The protein below binds the small molecule below.
Small molecule (SMILES): CC(=O)N[C@@H]1[C@@H](O)[C@H](O)[C@@H](CO)O[C@H]1O

Binding-site contacts:
Ligand atom O7 contacts residue ASN19 of chain 1.B at 3.8 Å.
Ligand atom C5 contacts residue ASN19 of chain 1.B at 3.6 Å.
Ligand atom N2 contacts residue GLU22 of chain 1.B at 4.2 Å.
Ligand atom C5 contacts residue GLU22 of chain 1.B at 4.4 Å.
Ligand atom C4 contacts residue ASN19 of chain 1.B at 4.2 Å.
Ligand atom C1 contacts residue ASN19 of chain 1.B at 1.4 Å.
Ligand atom O5 contacts residue GLU22 of chain 1.B at 3.2 Å (salt-bridge).
Ligand atom O5 contacts residue ASN19 of chain 1.B at 2.3 Å (h-bond).
Ligand atom C2 contacts residue GLU22 of chain 1.B at 3.4 Å.
Ligand atom C1 contacts residue GLU22 of chain 1.B at 3.2 Å.
Ligand atom C7 contacts residue ASN19 of chain 1.B at 3.5 Å.
Ligand atom N2 contacts residue ASN19 of chain 1.B at 2.9 Å (h-bond).
Ligand atom C2 contacts residue ASN19 of chain 1.B at 2.4 Å.
Ligand atom C3 contacts residue ASN19 of chain 1.B at 3.8 Å.

Sequence of chain 1.B:
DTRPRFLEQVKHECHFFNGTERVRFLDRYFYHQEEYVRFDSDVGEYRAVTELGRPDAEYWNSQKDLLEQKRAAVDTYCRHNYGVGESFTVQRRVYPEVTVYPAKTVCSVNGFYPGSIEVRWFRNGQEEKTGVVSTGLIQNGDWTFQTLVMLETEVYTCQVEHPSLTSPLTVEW